Sequence of chain 1.E:
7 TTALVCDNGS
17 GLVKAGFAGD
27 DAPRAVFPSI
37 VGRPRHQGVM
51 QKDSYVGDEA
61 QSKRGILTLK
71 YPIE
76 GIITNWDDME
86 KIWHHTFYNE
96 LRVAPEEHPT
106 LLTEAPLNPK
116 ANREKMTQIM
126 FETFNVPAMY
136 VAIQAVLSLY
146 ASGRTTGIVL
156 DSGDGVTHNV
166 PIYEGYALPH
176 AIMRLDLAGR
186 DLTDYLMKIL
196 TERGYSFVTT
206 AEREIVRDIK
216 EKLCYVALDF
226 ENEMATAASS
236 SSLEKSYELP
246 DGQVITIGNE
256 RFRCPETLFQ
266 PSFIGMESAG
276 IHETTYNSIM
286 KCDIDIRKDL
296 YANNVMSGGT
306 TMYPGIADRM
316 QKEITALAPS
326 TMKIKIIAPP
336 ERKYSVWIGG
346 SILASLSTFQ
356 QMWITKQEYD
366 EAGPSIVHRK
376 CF

Sequence of chain 1.B:
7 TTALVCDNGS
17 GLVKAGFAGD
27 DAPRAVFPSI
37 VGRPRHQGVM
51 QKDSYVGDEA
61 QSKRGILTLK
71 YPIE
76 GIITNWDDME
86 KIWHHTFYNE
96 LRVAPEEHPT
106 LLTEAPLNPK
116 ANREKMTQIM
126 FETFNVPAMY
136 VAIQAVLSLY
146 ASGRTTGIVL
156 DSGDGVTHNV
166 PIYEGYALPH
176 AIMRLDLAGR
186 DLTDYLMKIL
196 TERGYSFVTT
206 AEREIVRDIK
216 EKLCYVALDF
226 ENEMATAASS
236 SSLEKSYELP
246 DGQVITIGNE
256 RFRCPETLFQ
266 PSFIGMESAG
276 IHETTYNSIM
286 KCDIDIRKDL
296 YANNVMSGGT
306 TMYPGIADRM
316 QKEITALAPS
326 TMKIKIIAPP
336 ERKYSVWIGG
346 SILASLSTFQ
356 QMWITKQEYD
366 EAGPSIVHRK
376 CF

Binding-site contacts:
Ligand atom C20 contacts residue LEU244 of chain 1.B at 3.7 Å (hydrophobic).
Ligand atom C40 contacts residue ILE77 of chain 1.E at 3.2 Å (hydrophobic).
Ligand atom C23 contacts residue SER201 of chain 1.B at 2.7 Å.
Ligand atom C39 contacts residue ILE77 of chain 1.E at 3.6 Å (hydrophobic).
Ligand atom C22 contacts residue ILE289 of chain 1.A at 3.0 Å (hydrophobic).
Ligand atom N8 contacts residue GLY199 of chain 1.B at 2.6 Å (h-bond).
Ligand atom C42 contacts residue LEU112 of chain 1.E at 3.6 Å (hydrophobic).
Ligand atom C54 contacts residue HIC75 of chain 1.E at 3.7 Å.
Ligand atom C14 contacts residue GLN248 of chain 1.B at 3.4 Å.
Ligand atom C43 contacts residue PRO114 of chain 1.E at 3.6 Å (hydrophobic).
Ligand atom C39 contacts residue SER201 of chain 1.B at 3.5 Å.
Ligand atom C22 contacts residue SER201 of chain 1.B at 3.5 Å.
Ligand atom O70 contacts residue HIC75 of chain 1.E at 3.4 Å.
Ligand atom C9 contacts residue GLY199 of chain 1.B at 3.5 Å.
Ligand atom C41 contacts residue ARG179 of chain 1.E at 3.6 Å.
Ligand atom C16 contacts residue VAL249 of chain 1.B at 3.4 Å (hydrophobic).
Ligand atom O77 contacts residue HIC75 of chain 1.E at 3.1 Å (h-bond).
Ligand atom C65 contacts residue GLN248 of chain 1.B at 3.5 Å.
Ligand atom C32 contacts residue GLY199 of chain 1.B at 3.5 Å.
Ligand atom O12 contacts residue TYR200 of chain 1.B at 3.5 Å.
Ligand atom C20 contacts residue PHE202 of chain 1.B at 3.7 Å (hydrophobic).
Ligand atom C2 contacts residue ARG198 of chain 1.B at 3.6 Å.
Ligand atom C78 contacts residue GLU74 of chain 1.E at 3.6 Å.
Ligand atom C31 contacts residue GLY199 of chain 1.B at 3.4 Å.
Ligand atom C44 contacts residue GLY199 of chain 1.B at 3.6 Å.
Ligand atom C44 contacts residue ILE77 of chain 1.E at 3.5 Å (hydrophobic).
Ligand atom C17 contacts residue GLN248 of chain 1.B at 3.7 Å.
Ligand atom C26 contacts residue ILE289 of chain 1.A at 2.2 Å (hydrophobic).
Ligand atom C55 contacts residue HIC75 of chain 1.E at 3.5 Å.
Ligand atom O25 contacts residue SER201 of chain 1.B at 1.6 Å (h-bond).
Ligand atom N38 contacts residue ASP181 of chain 1.E at 3.0 Å (salt-bridge).
Ligand atom C69 contacts residue ARG292 of chain 1.A at 3.4 Å.
Ligand atom C21 contacts residue ILE289 of chain 1.A at 3.0 Å (hydrophobic).
Ligand atom O30 contacts residue SER201 of chain 1.B at 3.3 Å (h-bond).
Ligand atom C41 contacts residue SER201 of chain 1.B at 3.5 Å.
Ligand atom C5 contacts residue ILE77 of chain 1.E at 3.7 Å (hydrophobic).
Ligand atom C26 contacts residue GLU207 of chain 1.B at 2.9 Å.
Ligand atom C36 contacts residue ILE77 of chain 1.E at 3.4 Å (hydrophobic).
Ligand atom C15 contacts residue GLN248 of chain 1.B at 3.1 Å.
Ligand atom C42 contacts residue THR196 of chain 1.B at 3.5 Å.

A small-molecule ligand and the protein it binds are described below.
Small molecule (SMILES): COc1ccc(/N=N\c2cc(OC)c(OC)c(OC)c2)c(NC(=O)CCC(=O)NCCCC[C@@H]2NC(=O)[C@@H](C)C/C(C)=C/CC[C@H](C)OC(=O)C[C@H](c3ccc(O)cc3)NC(=O)[C@@H](Cc3c[nH]c4ccccc34)N(C)C2=O)c1

Sequence of chain 1.A:
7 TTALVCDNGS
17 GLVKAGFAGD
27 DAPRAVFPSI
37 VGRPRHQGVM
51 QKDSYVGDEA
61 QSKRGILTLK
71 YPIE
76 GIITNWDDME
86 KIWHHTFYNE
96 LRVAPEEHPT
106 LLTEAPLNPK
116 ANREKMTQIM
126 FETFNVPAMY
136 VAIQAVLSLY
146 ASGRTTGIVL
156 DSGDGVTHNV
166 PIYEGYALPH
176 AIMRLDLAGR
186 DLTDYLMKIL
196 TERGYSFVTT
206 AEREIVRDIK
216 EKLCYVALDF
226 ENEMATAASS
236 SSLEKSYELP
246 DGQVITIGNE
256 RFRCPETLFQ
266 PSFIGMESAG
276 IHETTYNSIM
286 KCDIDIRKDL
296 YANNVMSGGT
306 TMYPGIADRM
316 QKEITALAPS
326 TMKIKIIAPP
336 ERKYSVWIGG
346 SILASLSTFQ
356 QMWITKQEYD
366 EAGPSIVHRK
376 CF